Binding-site contacts:
Ligand atom C8 contacts residue GLY1099 of chain 1.A at 4.4 Å.
Ligand atom C7 contacts residue HIS1101 of chain 1.A at 4.2 Å.
Ligand atom C2 contacts residue HIS1101 of chain 1.A at 4.4 Å.
Ligand atom O7 contacts residue ASN1098 of chain 1.A at 3.4 Å (h-bond).
Ligand atom C6 contacts residue HIS1101 of chain 1.A at 4.5 Å.
Ligand atom C7 contacts residue THR1100 of chain 1.A at 3.9 Å.
Ligand atom C5 contacts residue HIS1101 of chain 1.A at 3.5 Å.
Ligand atom C5 contacts residue ASN1098 of chain 1.A at 3.7 Å.
Ligand atom N2 contacts residue ASN1098 of chain 1.A at 2.9 Å (h-bond).
Ligand atom C8 contacts residue THR1100 of chain 1.A at 3.8 Å.
Ligand atom O3 contacts residue THR1100 of chain 1.A at 4.2 Å.
Ligand atom O4 contacts residue HIS1101 of chain 1.A at 3.4 Å (h-bond).
Ligand atom O5 contacts residue HIS1101 of chain 1.A at 4.4 Å.
Ligand atom C4 contacts residue HIS1101 of chain 1.A at 3.7 Å.
Ligand atom C5 contacts residue PHE1103 of chain 1.A at 3.7 Å (hydrophobic).
Ligand atom C6 contacts residue PHE1103 of chain 1.A at 3.6 Å (hydrophobic).
Ligand atom C1 contacts residue ASN1098 of chain 1.A at 1.4 Å.
Ligand atom C3 contacts residue HIS1101 of chain 1.A at 3.5 Å.
Ligand atom C1 contacts residue THR1100 of chain 1.A at 4.3 Å.
Ligand atom O5 contacts residue ASN1098 of chain 1.A at 2.4 Å (h-bond).
Ligand atom C2 contacts residue THR1100 of chain 1.A at 3.9 Å.
Ligand atom O5 contacts residue PHE1103 of chain 1.A at 3.8 Å.
Ligand atom C4 contacts residue ASN1098 of chain 1.A at 4.2 Å.
Ligand atom C7 contacts residue ASN1098 of chain 1.A at 3.4 Å.
Ligand atom C1 contacts residue PHE1103 of chain 1.A at 4.2 Å (hydrophobic).
Ligand atom C2 contacts residue ASN1098 of chain 1.A at 2.5 Å.
Ligand atom O7 contacts residue HIS1101 of chain 1.A at 3.6 Å.
Ligand atom N2 contacts residue THR1100 of chain 1.A at 3.1 Å (h-bond).
Ligand atom C8 contacts residue ASN1098 of chain 1.A at 3.6 Å.
Ligand atom O3 contacts residue HIS1101 of chain 1.A at 4.4 Å.
Ligand atom C3 contacts residue THR1100 of chain 1.A at 3.9 Å.
Ligand atom C1 contacts residue HIS1101 of chain 1.A at 4.3 Å.
Ligand atom C3 contacts residue ASN1098 of chain 1.A at 3.8 Å.

Sequence of chain 1.A:
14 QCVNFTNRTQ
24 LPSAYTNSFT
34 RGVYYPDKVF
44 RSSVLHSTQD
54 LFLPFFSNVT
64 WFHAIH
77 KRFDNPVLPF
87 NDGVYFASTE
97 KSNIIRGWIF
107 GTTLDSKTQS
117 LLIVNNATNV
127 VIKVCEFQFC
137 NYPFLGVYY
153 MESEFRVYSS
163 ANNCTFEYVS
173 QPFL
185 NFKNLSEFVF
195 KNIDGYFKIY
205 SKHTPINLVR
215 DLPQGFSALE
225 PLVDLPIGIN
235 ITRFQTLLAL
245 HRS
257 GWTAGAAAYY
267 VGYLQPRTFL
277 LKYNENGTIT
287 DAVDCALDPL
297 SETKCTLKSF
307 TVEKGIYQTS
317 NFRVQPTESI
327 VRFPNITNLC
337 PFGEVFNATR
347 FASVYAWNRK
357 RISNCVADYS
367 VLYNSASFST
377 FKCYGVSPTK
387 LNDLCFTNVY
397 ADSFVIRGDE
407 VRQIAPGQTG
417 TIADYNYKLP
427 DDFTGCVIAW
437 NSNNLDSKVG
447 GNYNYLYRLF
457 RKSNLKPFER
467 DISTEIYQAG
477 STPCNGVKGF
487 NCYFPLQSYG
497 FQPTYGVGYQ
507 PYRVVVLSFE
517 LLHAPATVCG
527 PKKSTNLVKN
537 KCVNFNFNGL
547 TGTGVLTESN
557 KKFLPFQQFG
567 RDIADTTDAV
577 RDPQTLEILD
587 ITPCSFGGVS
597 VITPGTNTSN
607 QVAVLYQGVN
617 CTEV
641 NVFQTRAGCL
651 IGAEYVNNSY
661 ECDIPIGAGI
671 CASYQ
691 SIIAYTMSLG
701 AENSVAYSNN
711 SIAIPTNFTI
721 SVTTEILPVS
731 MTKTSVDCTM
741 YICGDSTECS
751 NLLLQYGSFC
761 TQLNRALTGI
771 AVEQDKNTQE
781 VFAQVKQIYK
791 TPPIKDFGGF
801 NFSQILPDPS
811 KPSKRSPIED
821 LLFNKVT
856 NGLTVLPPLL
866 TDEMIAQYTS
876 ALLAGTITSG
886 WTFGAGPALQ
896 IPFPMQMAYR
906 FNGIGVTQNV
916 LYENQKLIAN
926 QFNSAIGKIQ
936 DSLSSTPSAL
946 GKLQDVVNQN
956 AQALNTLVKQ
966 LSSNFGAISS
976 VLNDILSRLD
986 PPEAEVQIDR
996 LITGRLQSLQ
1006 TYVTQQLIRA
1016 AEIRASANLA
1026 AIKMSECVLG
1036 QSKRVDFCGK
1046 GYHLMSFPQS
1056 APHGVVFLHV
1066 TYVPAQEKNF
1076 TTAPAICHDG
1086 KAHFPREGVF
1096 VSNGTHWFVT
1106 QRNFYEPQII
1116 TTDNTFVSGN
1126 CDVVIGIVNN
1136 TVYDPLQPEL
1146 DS

The protein below binds the small molecule below.
Small molecule (SMILES): CC(=O)N[C@H]1[C@H](O[C@H]2[C@H](O)[C@@H](NC(C)=O)CO[C@@H]2CO)O[C@H](CO)[C@@H](O)[C@@H]1O